Binding-site contacts:
Ligand atom C6 contacts residue MET156 of chain 1.A at 4.1 Å (hydrophobic).
Ligand atom O1A contacts residue MG1 of chain 1.F at 3.3 Å.
Ligand atom N3B contacts residue MG1 of chain 1.F at 3.3 Å.
Ligand atom C2 contacts residue PHE368 of chain 1.A at 4.0 Å (hydrophobic).
Ligand atom O2' contacts residue PHE368 of chain 1.A at 3.7 Å.
Ligand atom C2 contacts residue MET156 of chain 1.A at 3.5 Å (hydrophobic).
Ligand atom PA contacts residue MG1 of chain 1.F at 3.8 Å.
Ligand atom PB contacts residue MG1 of chain 1.F at 3.7 Å.
Ligand atom O3A contacts residue MG1 of chain 1.F at 3.7 Å.
Ligand atom PG contacts residue MG1 of chain 1.F at 3.9 Å.
Ligand atom O2A contacts residue LYS105 of chain 1.A at 3.2 Å.
Ligand atom O2B contacts residue MG1 of chain 1.F at 3.6 Å.
Ligand atom N6 contacts residue GLU154 of chain 1.A at 3.3 Å (salt-bridge).
Ligand atom N3 contacts residue ILE82 of chain 1.A at 3.8 Å.
Ligand atom O2' contacts residue ILE82 of chain 1.A at 4.1 Å.
Ligand atom C3' contacts residue ASP202 of chain 1.A at 3.4 Å.
Ligand atom O1A contacts residue ASN203 of chain 1.A at 4.0 Å.
Ligand atom C2 contacts residue TYR155 of chain 1.A at 3.8 Å (hydrophobic).
Ligand atom N3 contacts residue PHE368 of chain 1.A at 3.5 Å.
Ligand atom C5 contacts residue MET153 of chain 1.A at 3.9 Å (hydrophobic).
Ligand atom O1B contacts residue ALA86 of chain 1.A at 3.0 Å (h-bond).
Ligand atom N1 contacts residue GLU154 of chain 1.A at 3.9 Å.
Ligand atom O3' contacts residue ASP160 of chain 1.A at 3.2 Å (salt-bridge).
Ligand atom N1 contacts residue TYR155 of chain 1.A at 4.0 Å.
Ligand atom N6 contacts residue VAL137 of chain 1.A at 3.6 Å.
Ligand atom O5' contacts residue MG1 of chain 1.F at 3.8 Å.
Ligand atom O2B contacts residue ASP216 of chain 1.A at 3.4 Å (salt-bridge).
Ligand atom N6 contacts residue MET153 of chain 1.A at 3.5 Å.
Ligand atom N1 contacts residue MET156 of chain 1.A at 3.1 Å (h-bond).
Ligand atom N1 contacts residue ALA103 of chain 1.A at 4.0 Å.
Ligand atom O3G contacts residue MG1 of chain 1.F at 3.3 Å.
Ligand atom O1A contacts residue ASP216 of chain 1.A at 3.0 Å.
Ligand atom O1B contacts residue GLY85 of chain 1.A at 3.9 Å.
Ligand atom O2' contacts residue ASP160 of chain 1.A at 3.9 Å.
Ligand atom N7 contacts residue MET153 of chain 1.A at 3.2 Å.
Ligand atom C5' contacts residue MG1 of chain 1.F at 3.3 Å.
Ligand atom O3G contacts residue LYS200 of chain 1.A at 2.9 Å (salt-bridge).
Ligand atom O3' contacts residue ASP202 of chain 1.A at 2.8 Å (salt-bridge).
Ligand atom C1' contacts residue ILE82 of chain 1.A at 4.0 Å (hydrophobic).
Ligand atom O3G contacts residue ASP198 of chain 1.A at 3.7 Å.

This small molecule binds to this protein.
Small molecule (SMILES): Nc1ncnc2c1ncn2[C@@H]1O[C@H](CO[P](=O)(O)O[P](=O)(O)NP(=O)(O)O)[C@@H](O)[C@H]1O

Sequence of chain 1.A:
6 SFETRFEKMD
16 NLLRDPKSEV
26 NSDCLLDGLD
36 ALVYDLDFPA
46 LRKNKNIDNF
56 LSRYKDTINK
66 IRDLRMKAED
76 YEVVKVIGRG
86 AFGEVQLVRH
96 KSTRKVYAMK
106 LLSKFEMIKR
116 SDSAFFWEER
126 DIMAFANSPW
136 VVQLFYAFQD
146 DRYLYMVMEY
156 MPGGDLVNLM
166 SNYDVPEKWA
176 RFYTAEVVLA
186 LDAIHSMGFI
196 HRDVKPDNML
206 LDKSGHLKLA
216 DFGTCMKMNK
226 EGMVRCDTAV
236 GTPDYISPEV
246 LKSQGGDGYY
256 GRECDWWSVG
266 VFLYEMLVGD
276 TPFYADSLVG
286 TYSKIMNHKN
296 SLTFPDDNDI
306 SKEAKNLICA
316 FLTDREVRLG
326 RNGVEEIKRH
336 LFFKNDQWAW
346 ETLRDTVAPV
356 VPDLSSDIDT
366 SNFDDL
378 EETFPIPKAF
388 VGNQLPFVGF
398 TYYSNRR